A protein and the small-molecule ligand that binds it are described below.
Small molecule (SMILES): CC(=O)N[C@@H]1[C@@H](O)[C@H](O)[C@@H](CO)O[C@H]1O

Binding-site contacts:
Ligand atom C4 contacts residue ASN118 of chain 4.C at 4.2 Å.
Ligand atom O5 contacts residue ASN118 of chain 4.C at 2.4 Å (h-bond).
Ligand atom C5 contacts residue ASN118 of chain 4.C at 3.7 Å.
Ligand atom O6 contacts residue THR89 of chain 4.C at 3.5 Å.
Ligand atom C1 contacts residue SER66 of chain 4.C at 4.2 Å.
Ligand atom O6 contacts residue ASN118 of chain 4.C at 4.1 Å.
Ligand atom C7 contacts residue ASN118 of chain 4.C at 3.6 Å.
Ligand atom C8 contacts residue ASN118 of chain 4.C at 3.9 Å.
Ligand atom O6 contacts residue THR120 of chain 4.C at 3.1 Å (h-bond).
Ligand atom N2 contacts residue ASN118 of chain 4.C at 2.9 Å (h-bond).
Ligand atom C1 contacts residue ASN118 of chain 4.C at 1.4 Å.
Ligand atom C1 contacts residue THR89 of chain 4.C at 3.9 Å.
Ligand atom C7 contacts residue TYR90 of chain 4.C at 3.8 Å (hydrophobic).
Ligand atom O5 contacts residue THR120 of chain 4.C at 3.4 Å (h-bond).
Ligand atom C2 contacts residue ASN118 of chain 4.C at 2.4 Å.
Ligand atom O7 contacts residue ASN118 of chain 4.C at 4.5 Å.
Ligand atom C8 contacts residue TYR90 of chain 4.C at 3.9 Å (hydrophobic).
Ligand atom C3 contacts residue ASN118 of chain 4.C at 3.8 Å.
Ligand atom O7 contacts residue TYR90 of chain 4.C at 3.7 Å.
Ligand atom O5 contacts residue THR89 of chain 4.C at 3.8 Å.
Ligand atom C5 contacts residue THR120 of chain 4.C at 4.0 Å.
Ligand atom C6 contacts residue PHE119 of chain 4.C at 4.1 Å (hydrophobic).
Ligand atom C6 contacts residue THR89 of chain 4.C at 4.2 Å.
Ligand atom O5 contacts residue PHE119 of chain 4.C at 4.2 Å.
Ligand atom N2 contacts residue TYR90 of chain 4.C at 4.5 Å.
Ligand atom C5 contacts residue THR89 of chain 4.C at 4.1 Å.
Ligand atom C2 contacts residue SER66 of chain 4.C at 4.4 Å.
Ligand atom O6 contacts residue PHE119 of chain 4.C at 2.8 Å (h-bond).
Ligand atom C6 contacts residue THR120 of chain 4.C at 3.4 Å.

Sequence of chain 4.C:
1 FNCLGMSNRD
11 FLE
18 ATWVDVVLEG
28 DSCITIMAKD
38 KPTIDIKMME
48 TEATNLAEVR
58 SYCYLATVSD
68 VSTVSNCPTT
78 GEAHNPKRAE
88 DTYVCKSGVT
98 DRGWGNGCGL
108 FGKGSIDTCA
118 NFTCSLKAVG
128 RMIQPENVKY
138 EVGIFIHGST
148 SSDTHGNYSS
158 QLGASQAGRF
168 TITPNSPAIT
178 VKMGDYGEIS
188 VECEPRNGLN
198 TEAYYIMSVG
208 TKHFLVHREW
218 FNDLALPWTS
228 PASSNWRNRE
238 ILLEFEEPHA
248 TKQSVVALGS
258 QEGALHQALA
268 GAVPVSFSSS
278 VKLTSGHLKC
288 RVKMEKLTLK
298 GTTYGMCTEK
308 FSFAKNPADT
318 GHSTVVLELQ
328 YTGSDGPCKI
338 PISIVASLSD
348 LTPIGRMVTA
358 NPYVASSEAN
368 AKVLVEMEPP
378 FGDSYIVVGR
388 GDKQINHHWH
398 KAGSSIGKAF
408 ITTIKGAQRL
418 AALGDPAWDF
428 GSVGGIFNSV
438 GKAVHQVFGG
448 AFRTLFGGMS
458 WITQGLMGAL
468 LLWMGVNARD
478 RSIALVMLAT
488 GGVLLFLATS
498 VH